A small-molecule ligand and the protein it binds are described below.
Small molecule (SMILES): CC(=O)N[C@H]1[C@H](O[C@H]2[C@H](O)[C@@H](NC(C)=O)CO[C@@H]2CO)O[C@H](CO)[C@@H](O[C@@H]2O[C@H](CO)[C@@H](O)[C@H](O)[C@@H]2O)[C@@H]1O

Sequence of chain 41.E:
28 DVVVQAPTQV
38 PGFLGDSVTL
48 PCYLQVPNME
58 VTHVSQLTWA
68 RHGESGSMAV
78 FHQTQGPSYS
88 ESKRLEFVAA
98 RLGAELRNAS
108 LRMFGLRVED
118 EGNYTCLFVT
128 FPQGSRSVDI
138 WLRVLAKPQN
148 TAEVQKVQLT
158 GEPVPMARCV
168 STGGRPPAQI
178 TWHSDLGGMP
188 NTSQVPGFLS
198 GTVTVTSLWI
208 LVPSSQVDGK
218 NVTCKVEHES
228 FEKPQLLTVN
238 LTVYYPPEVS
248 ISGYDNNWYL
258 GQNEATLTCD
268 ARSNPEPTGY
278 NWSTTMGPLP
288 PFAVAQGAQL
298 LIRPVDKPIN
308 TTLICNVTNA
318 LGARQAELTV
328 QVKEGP

Binding-site contacts:
Ligand atom C6 contacts residue VAL95 of chain 41.E at 3.6 Å (hydrophobic).
Ligand atom O5 contacts residue ALA96 of chain 41.E at 4.5 Å.
Ligand atom C1 contacts residue ASN105 of chain 41.E at 1.4 Å.
Ligand atom C2 contacts residue ASN105 of chain 41.E at 2.5 Å.
Ligand atom O6 contacts residue ALA96 of chain 41.E at 4.3 Å.
Ligand atom C5 contacts residue ASN105 of chain 41.E at 3.6 Å.
Ligand atom C8 contacts residue TYR50 of chain 41.E at 4.1 Å (hydrophobic).
Ligand atom C8 contacts residue PRO48 of chain 41.E at 4.4 Å (hydrophobic).
Ligand atom C5 contacts residue VAL95 of chain 41.E at 4.5 Å (hydrophobic).
Ligand atom C3 contacts residue ASN105 of chain 41.E at 3.8 Å.
Ligand atom C4 contacts residue ASN105 of chain 41.E at 4.3 Å.
Ligand atom O6 contacts residue VAL95 of chain 41.E at 2.9 Å (h-bond).
Ligand atom O5 contacts residue VAL95 of chain 41.E at 4.5 Å.
Ligand atom N2 contacts residue ASN105 of chain 41.E at 2.9 Å (h-bond).
Ligand atom C7 contacts residue ASN105 of chain 41.E at 3.6 Å.
Ligand atom O7 contacts residue ASN105 of chain 41.E at 4.0 Å.
Ligand atom O5 contacts residue ASN105 of chain 41.E at 2.4 Å (h-bond).